Sequence of chain 1.A:
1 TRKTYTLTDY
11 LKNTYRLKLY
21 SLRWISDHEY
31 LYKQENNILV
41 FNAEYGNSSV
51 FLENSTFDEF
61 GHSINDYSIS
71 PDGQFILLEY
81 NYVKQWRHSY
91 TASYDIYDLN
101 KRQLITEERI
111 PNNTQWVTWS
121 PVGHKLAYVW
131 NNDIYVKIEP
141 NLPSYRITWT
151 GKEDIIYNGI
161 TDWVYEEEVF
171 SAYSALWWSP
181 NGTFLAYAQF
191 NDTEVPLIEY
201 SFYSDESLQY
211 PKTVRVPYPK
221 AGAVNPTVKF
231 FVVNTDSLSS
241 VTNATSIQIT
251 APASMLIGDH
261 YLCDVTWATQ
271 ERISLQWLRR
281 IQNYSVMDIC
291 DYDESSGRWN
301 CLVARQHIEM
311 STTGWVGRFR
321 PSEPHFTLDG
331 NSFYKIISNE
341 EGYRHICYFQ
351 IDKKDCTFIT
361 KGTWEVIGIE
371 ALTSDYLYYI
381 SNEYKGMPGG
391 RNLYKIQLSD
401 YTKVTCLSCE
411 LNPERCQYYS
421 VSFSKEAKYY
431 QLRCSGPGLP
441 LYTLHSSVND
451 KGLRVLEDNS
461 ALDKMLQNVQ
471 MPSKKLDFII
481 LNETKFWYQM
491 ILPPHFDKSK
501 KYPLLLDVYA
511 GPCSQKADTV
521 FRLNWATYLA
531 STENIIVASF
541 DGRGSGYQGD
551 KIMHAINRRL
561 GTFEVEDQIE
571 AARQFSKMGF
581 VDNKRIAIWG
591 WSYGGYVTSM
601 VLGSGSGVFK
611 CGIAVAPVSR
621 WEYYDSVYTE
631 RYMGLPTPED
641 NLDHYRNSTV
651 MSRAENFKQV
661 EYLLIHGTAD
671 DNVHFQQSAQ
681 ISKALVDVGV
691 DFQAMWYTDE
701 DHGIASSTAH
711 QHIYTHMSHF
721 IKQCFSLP

Binding-site contacts:
Ligand atom C7 contacts residue SER49 of chain 1.A at 4.0 Å.
Ligand atom N2 contacts residue ASN42 of chain 1.A at 3.8 Å.
Ligand atom O7 contacts residue ASN47 of chain 1.A at 3.5 Å (h-bond).
Ligand atom C8 contacts residue ASN47 of chain 1.A at 4.2 Å.
Ligand atom O3 contacts residue ASN47 of chain 1.A at 4.5 Å.
Ligand atom N2 contacts residue GLU29 of chain 1.A at 4.3 Å.
Ligand atom C7 contacts residue GLU29 of chain 1.A at 4.3 Å.
Ligand atom C8 contacts residue PHE41 of chain 1.A at 4.3 Å (hydrophobic).
Ligand atom C3 contacts residue ASN47 of chain 1.A at 3.6 Å.
Ligand atom C1 contacts residue ASN42 of chain 1.A at 4.0 Å.
Ligand atom C8 contacts residue SER48 of chain 1.A at 4.3 Å.
Ligand atom O7 contacts residue SER48 of chain 1.A at 3.6 Å.
Ligand atom C4 contacts residue ASN47 of chain 1.A at 3.9 Å.
Ligand atom C8 contacts residue GLU29 of chain 1.A at 3.3 Å.
Ligand atom C7 contacts residue SER48 of chain 1.A at 4.4 Å.
Ligand atom O5 contacts residue ASN47 of chain 1.A at 2.4 Å (h-bond).
Ligand atom C7 contacts residue ASN42 of chain 1.A at 4.4 Å.
Ligand atom O7 contacts residue SER49 of chain 1.A at 3.0 Å (h-bond).
Ligand atom C5 contacts residue ASN47 of chain 1.A at 3.6 Å.
Ligand atom C8 contacts residue SER49 of chain 1.A at 4.3 Å.
Ligand atom C2 contacts residue ASN47 of chain 1.A at 2.2 Å.
Ligand atom C8 contacts residue VAL40 of chain 1.A at 3.5 Å (hydrophobic).
Ligand atom N2 contacts residue ASN47 of chain 1.A at 3.0 Å (h-bond).
Ligand atom C1 contacts residue ASN47 of chain 1.A at 1.4 Å.
Ligand atom C8 contacts residue ASN42 of chain 1.A at 3.9 Å.
Ligand atom C7 contacts residue ASN47 of chain 1.A at 3.5 Å.

The protein below binds the small molecule below.
Small molecule (SMILES): CC(=O)N[C@H]1[C@@H](O[C@H]2[C@H](O)[C@@H](NC(C)=O)CO[C@@H]2CO)O[C@H](CO)[C@@H](O)[C@@H]1O